A small-molecule ligand and the protein it binds are described below.
Small molecule (SMILES): N#Cc1c(C2(c3ccc(Cl)cc3)CC2)nn2c(O)c(Oc3cccc(Br)c3)cnc12

Binding-site contacts:
Ligand atom O18 contacts residue GLY1059 of chain 1.A at 3.6 Å.
Ligand atom C07 contacts residue VAL1029 of chain 1.A at 3.7 Å (hydrophobic).
Ligand atom C09 contacts residue PRO1257 of chain 1.A at 3.9 Å (hydrophobic).
Ligand atom CL01 contacts residue ILE1030 of chain 1.A at 3.1 Å.
Ligand atom C05 contacts residue MET1064 of chain 1.A at 3.9 Å (hydrophobic).
Ligand atom C25 contacts residue THR1063 of chain 1.A at 3.3 Å.
Ligand atom C29 contacts residue THR1261 of chain 1.A at 3.7 Å.
Ligand atom BR22 contacts residue PRO1058 of chain 1.A at 3.6 Å.
Ligand atom C17 contacts residue GLY1061 of chain 1.A at 3.8 Å.
Ligand atom C03 contacts residue ILE1208 of chain 1.A at 3.6 Å (hydrophobic).
Ligand atom CL01 contacts residue THR1035 of chain 1.A at 3.6 Å.
Ligand atom C10 contacts residue TYR1209 of chain 1.A at 3.1 Å (hydrophobic).
Ligand atom C02 contacts residue ILE1208 of chain 1.A at 3.9 Å (hydrophobic).
Ligand atom C06 contacts residue MET1064 of chain 1.A at 3.5 Å (hydrophobic).
Ligand atom C09 contacts residue TYR1209 of chain 1.A at 3.1 Å (hydrophobic).
Ligand atom O18 contacts residue GLY1061 of chain 1.A at 3.3 Å (h-bond).
Ligand atom CL01 contacts residue THR1032 of chain 1.A at 3.9 Å.
Ligand atom C23 contacts residue ASP1125 of chain 1.A at 3.8 Å.
Ligand atom C07 contacts residue ILE1030 of chain 1.A at 3.9 Å (hydrophobic).
Ligand atom C24 contacts residue THR1063 of chain 1.A at 3.0 Å.
Ligand atom C04 contacts residue MET1064 of chain 1.A at 3.8 Å (hydrophobic).
Ligand atom C21 contacts residue ARG1258 of chain 1.A at 3.6 Å.
Ligand atom C20 contacts residue LYS1062 of chain 1.A at 3.7 Å.
Ligand atom C07 contacts residue MET1064 of chain 1.A at 3.5 Å (hydrophobic).
Ligand atom C02 contacts residue MET1064 of chain 1.A at 3.6 Å (hydrophobic).
Ligand atom C26 contacts residue GLY1059 of chain 1.A at 3.8 Å.
Ligand atom BR22 contacts residue GLY1059 of chain 1.A at 3.9 Å.
Ligand atom O27 contacts residue SER1060 of chain 1.A at 3.5 Å (h-bond).
Ligand atom N30 contacts residue THR1261 of chain 1.A at 3.1 Å (h-bond).
Ligand atom C19 contacts residue ARG1258 of chain 1.A at 3.8 Å.
Ligand atom C03 contacts residue MET1064 of chain 1.A at 3.5 Å (hydrophobic).
Ligand atom C10 contacts residue THR1261 of chain 1.A at 3.6 Å.
Ligand atom CL01 contacts residue VAL1029 of chain 1.A at 3.5 Å.
Ligand atom C26 contacts residue GLY1061 of chain 1.A at 3.3 Å.
Ligand atom C20 contacts residue GLY1059 of chain 1.A at 3.2 Å.
Ligand atom C20 contacts residue ARG1258 of chain 1.A at 3.2 Å.
Ligand atom O18 contacts residue LYS1062 of chain 1.A at 3.7 Å.
Ligand atom C21 contacts residue LYS1062 of chain 1.A at 3.9 Å.
Ligand atom O27 contacts residue GLY1059 of chain 1.A at 2.8 Å (h-bond).
Ligand atom O27 contacts residue GLY1061 of chain 1.A at 2.5 Å (h-bond).

Sequence of chain 1.A:
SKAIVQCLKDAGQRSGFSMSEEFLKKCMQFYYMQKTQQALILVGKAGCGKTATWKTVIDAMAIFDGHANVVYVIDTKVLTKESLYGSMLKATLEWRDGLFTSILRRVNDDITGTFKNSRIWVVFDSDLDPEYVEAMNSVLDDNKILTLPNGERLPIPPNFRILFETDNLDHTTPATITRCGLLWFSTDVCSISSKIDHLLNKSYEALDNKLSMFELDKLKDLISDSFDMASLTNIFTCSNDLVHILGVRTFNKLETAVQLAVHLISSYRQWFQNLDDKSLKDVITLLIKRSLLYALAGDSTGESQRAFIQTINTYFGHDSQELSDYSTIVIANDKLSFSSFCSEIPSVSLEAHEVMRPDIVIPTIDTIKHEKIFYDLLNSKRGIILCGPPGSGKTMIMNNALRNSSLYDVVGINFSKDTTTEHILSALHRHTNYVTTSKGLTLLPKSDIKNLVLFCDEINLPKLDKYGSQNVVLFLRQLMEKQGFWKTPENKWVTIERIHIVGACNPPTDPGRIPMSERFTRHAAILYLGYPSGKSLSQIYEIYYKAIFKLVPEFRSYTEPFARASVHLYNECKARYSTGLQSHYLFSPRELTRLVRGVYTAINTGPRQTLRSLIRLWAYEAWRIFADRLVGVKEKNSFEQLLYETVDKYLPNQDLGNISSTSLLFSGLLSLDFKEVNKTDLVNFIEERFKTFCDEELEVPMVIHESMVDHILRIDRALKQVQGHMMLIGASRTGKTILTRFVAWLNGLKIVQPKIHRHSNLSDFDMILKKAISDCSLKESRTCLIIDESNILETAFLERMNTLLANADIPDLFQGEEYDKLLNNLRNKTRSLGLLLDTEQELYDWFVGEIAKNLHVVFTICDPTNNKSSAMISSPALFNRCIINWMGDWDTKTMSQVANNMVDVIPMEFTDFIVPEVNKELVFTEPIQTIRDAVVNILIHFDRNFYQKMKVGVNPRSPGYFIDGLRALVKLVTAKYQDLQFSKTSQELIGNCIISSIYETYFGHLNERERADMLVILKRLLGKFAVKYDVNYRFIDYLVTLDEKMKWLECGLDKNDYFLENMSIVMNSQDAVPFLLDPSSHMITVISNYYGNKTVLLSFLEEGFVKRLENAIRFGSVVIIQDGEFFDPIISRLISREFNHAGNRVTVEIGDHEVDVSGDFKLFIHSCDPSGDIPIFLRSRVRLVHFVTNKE